Sequence of chain 1.A:
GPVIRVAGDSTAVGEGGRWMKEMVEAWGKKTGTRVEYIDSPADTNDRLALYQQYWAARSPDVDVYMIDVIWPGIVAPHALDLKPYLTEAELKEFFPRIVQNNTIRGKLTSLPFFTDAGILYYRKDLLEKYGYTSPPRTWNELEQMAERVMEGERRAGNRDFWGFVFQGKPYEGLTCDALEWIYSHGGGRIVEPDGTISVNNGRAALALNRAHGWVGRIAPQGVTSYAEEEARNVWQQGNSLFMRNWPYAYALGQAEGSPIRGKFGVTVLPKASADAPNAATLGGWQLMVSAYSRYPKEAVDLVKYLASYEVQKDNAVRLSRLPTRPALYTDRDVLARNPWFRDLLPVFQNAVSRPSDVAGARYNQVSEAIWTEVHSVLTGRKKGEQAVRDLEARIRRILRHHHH

A protein and the small-molecule ligand that binds it are described below.
Small molecule (SMILES): CC(C)(O)O

Binding-site contacts:
Ligand atom O1 contacts residue TYR228 of chain 1.A at 4.0 Å.
Ligand atom C2 contacts residue TRP164 of chain 1.A at 3.1 Å (hydrophobic).
Ligand atom C2 contacts residue ARG161 of chain 1.A at 4.4 Å.
Ligand atom O contacts residue TRP164 of chain 1.A at 4.0 Å.
Ligand atom O1 contacts residue TRP164 of chain 1.A at 4.0 Å.
Ligand atom C contacts residue TRP164 of chain 1.A at 4.0 Å (hydrophobic).
Ligand atom O contacts residue VAL236 of chain 1.A at 3.6 Å.
Ligand atom O contacts residue ASP162 of chain 1.A at 2.9 Å (salt-bridge).
Ligand atom C contacts residue ASP162 of chain 1.A at 3.7 Å.
Ligand atom O1 contacts residue VAL236 of chain 1.A at 4.3 Å.
Ligand atom O contacts residue ASN241 of chain 1.A at 4.0 Å.
Ligand atom C2 contacts residue ASP162 of chain 1.A at 3.3 Å.
Ligand atom C1 contacts residue ASP162 of chain 1.A at 3.5 Å.